Sequence of chain 1.D:
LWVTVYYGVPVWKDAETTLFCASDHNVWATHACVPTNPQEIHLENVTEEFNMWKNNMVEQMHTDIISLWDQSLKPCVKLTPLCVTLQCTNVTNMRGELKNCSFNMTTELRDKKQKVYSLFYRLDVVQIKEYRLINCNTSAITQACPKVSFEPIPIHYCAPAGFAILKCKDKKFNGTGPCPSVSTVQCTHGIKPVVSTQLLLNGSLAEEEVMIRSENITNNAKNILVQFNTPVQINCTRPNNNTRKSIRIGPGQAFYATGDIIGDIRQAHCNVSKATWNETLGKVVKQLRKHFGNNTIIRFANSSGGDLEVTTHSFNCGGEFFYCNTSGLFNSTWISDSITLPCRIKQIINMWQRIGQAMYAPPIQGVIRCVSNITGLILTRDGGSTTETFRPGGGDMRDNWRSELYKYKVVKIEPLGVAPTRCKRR

Binding-site contacts:
Ligand atom C5 contacts residue VAL411 of chain 1.D at 3.8 Å (hydrophobic).
Ligand atom C5 contacts residue NAG1 of chain 1.QA at 3.9 Å.
Ligand atom C2 contacts residue ASN229 of chain 1.D at 2.5 Å.
Ligand atom C3 contacts residue ASN229 of chain 1.D at 3.8 Å.
Ligand atom C8 contacts residue LEU228 of chain 1.D at 3.7 Å (hydrophobic).
Ligand atom N2 contacts residue ASN229 of chain 1.D at 2.9 Å (h-bond).
Ligand atom C4 contacts residue VAL411 of chain 1.D at 4.2 Å (hydrophobic).
Ligand atom O7 contacts residue ASN229 of chain 1.D at 3.7 Å.
Ligand atom C7 contacts residue ASN229 of chain 1.D at 3.5 Å.
Ligand atom C6 contacts residue GLY345 of chain 1.D at 4.4 Å.
Ligand atom O7 contacts residue VAL411 of chain 1.D at 4.2 Å.
Ligand atom C2 contacts residue SER412 of chain 1.D at 4.5 Å.
Ligand atom O3 contacts residue CYS410 of chain 1.D at 3.4 Å (h-bond).
Ligand atom C3 contacts residue CYS410 of chain 1.D at 4.4 Å (hydrophobic).
Ligand atom C8 contacts residue PHE342 of chain 1.D at 4.3 Å (hydrophobic).
Ligand atom C1 contacts residue ASN229 of chain 1.D at 1.4 Å.
Ligand atom C5 contacts residue ASN229 of chain 1.D at 3.6 Å.
Ligand atom O6 contacts residue VAL411 of chain 1.D at 4.3 Å.
Ligand atom N2 contacts residue SER412 of chain 1.D at 4.0 Å.
Ligand atom C4 contacts residue ASN229 of chain 1.D at 4.2 Å.
Ligand atom O7 contacts residue VAL221 of chain 1.D at 4.1 Å.
Ligand atom C1 contacts residue SER412 of chain 1.D at 4.1 Å.
Ligand atom C7 contacts residue ASN343 of chain 1.D at 4.3 Å.
Ligand atom O5 contacts residue NAG1 of chain 1.QA at 4.0 Å.
Ligand atom O4 contacts residue VAL411 of chain 1.D at 4.0 Å.
Ligand atom C3 contacts residue VAL411 of chain 1.D at 4.3 Å (hydrophobic).
Ligand atom O6 contacts residue NAG1 of chain 1.QA at 3.8 Å.
Ligand atom O7 contacts residue PRO179 of chain 1.D at 4.3 Å.
Ligand atom C6 contacts residue NAG1 of chain 1.QA at 3.6 Å.
Ligand atom C8 contacts residue ASN343 of chain 1.D at 3.8 Å.
Ligand atom O5 contacts residue ASN229 of chain 1.D at 2.3 Å (h-bond).
Ligand atom O6 contacts residue GLY345 of chain 1.D at 3.8 Å.

The protein below binds the small molecule below.
Small molecule (SMILES): CC(=O)N[C@H]1[C@H](O[C@H]2[C@H](O)[C@@H](NC(C)=O)CO[C@@H]2CO)O[C@H](CO)[C@@H](O[C@@H]2O[C@H](CO)[C@@H](O)[C@H](O)[C@@H]2O)[C@@H]1O